The protein below binds the small molecule below.
Small molecule (SMILES): Cc1noc(C)c1CCC1CCN(S(=O)(=O)C[C@](C)(C[C@H](C)c2ncc(F)cn2)N(O)C=O)CC1

Sequence of chain 1.A:
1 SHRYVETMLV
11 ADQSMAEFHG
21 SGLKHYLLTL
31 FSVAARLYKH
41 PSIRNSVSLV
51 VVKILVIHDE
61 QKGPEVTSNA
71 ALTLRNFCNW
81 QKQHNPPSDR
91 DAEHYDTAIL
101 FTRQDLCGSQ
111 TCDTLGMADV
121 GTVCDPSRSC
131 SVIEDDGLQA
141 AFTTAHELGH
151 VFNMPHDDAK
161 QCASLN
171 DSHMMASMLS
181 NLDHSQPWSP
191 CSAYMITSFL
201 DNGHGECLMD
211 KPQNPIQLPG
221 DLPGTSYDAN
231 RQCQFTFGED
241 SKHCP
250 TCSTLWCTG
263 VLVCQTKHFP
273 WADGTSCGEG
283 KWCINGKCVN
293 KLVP

Binding-site contacts:
Ligand atom C19 contacts residue GLY116 of chain 1.A at 3.7 Å.
Ligand atom C18 contacts residue GLU147 of chain 1.A at 3.3 Å.
Ligand atom C14 contacts residue LEU179 of chain 1.A at 3.9 Å (hydrophobic).
Ligand atom O5 contacts residue HIS146 of chain 1.A at 3.2 Å (h-bond).
Ligand atom C16 contacts residue MET174 of chain 1.A at 3.8 Å (hydrophobic).
Ligand atom O4 contacts residue HIS146 of chain 1.A at 3.6 Å (h-bond).
Ligand atom N5 contacts residue HIS156 of chain 1.A at 3.4 Å.
Ligand atom O5 contacts residue HIS150 of chain 1.A at 3.1 Å (h-bond).
Ligand atom C13 contacts residue PHE142 of chain 1.A at 3.7 Å (hydrophobic).
Ligand atom C15 contacts residue PHE142 of chain 1.A at 3.8 Å (hydrophobic).
Ligand atom N4 contacts residue MET117 of chain 1.A at 3.3 Å.
Ligand atom O4 contacts residue HIS150 of chain 1.A at 3.9 Å.
Ligand atom C9 contacts residue HIS146 of chain 1.A at 3.8 Å.
Ligand atom C19 contacts residue ZN1 of chain 1.C at 2.8 Å.
Ligand atom O5 contacts residue ZN1 of chain 1.C at 2.1 Å.
Ligand atom C14 contacts residue GLN139 of chain 1.A at 3.6 Å.
Ligand atom O3 contacts residue PHE142 of chain 1.A at 3.4 Å.
Ligand atom N2 contacts residue LEU179 of chain 1.A at 3.6 Å.
Ligand atom C5 contacts residue GLY116 of chain 1.A at 3.3 Å.
Ligand atom N2 contacts residue PHE142 of chain 1.A at 3.4 Å.
Ligand atom O4 contacts residue HIS156 of chain 1.A at 2.7 Å (h-bond).
Ligand atom C22 contacts residue HIS150 of chain 1.A at 3.3 Å.
Ligand atom C13 contacts residue LEU179 of chain 1.A at 3.5 Å (hydrophobic).
Ligand atom C8 contacts residue MET178 of chain 1.A at 3.8 Å (hydrophobic).
Ligand atom O1 contacts residue THR114 of chain 1.A at 3.6 Å.
Ligand atom F1 contacts residue VAL120 of chain 1.A at 3.1 Å.
Ligand atom C21 contacts residue HIS150 of chain 1.A at 3.4 Å.
Ligand atom O5 contacts residue GLU147 of chain 1.A at 2.7 Å (salt-bridge).
Ligand atom C5 contacts residue THR114 of chain 1.A at 3.8 Å.
Ligand atom C12 contacts residue LEU179 of chain 1.A at 3.8 Å (hydrophobic).
Ligand atom C19 contacts residue GLU147 of chain 1.A at 3.3 Å.
Ligand atom C7 contacts residue SER177 of chain 1.A at 3.5 Å.
Ligand atom N3 contacts residue ZN1 of chain 1.C at 2.8 Å.
Ligand atom C14 contacts residue THR143 of chain 1.A at 3.3 Å.
Ligand atom C23 contacts residue HIS156 of chain 1.A at 3.4 Å.
Ligand atom O1 contacts residue LEU115 of chain 1.A at 3.0 Å (h-bond).
Ligand atom F1 contacts residue HIS150 of chain 1.A at 2.9 Å.
Ligand atom C18 contacts residue HIS146 of chain 1.A at 3.8 Å.
Ligand atom O4 contacts residue ZN1 of chain 1.C at 1.9 Å.
Ligand atom C21 contacts residue ALA118 of chain 1.A at 3.4 Å (hydrophobic).